Sequence of chain 49.A:
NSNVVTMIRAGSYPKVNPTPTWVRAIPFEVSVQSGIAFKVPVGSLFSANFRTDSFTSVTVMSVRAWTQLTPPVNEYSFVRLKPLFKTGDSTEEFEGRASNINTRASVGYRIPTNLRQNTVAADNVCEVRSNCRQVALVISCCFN

A protein and the small-molecule ligand that binds it are described below.
Small molecule (SMILES): CO[P](=O)(O)O[C@H]1[C@@H](O)[C@H](n2ccc(=O)[nH]c2=O)O[C@@H]1COP(=O)(O)O

Sequence of chain 35.A:
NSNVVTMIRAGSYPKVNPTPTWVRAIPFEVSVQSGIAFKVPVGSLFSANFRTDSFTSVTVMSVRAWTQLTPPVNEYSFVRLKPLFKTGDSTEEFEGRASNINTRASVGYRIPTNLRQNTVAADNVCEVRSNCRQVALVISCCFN

Binding-site contacts:
Ligand atom OP2 contacts residue ARG131 of chain 35.A at 3.7 Å.
Ligand atom C5' contacts residue SER77 of chain 35.A at 4.4 Å.
Ligand atom C4' contacts residue ARG125 of chain 35.A at 4.4 Å.
Ligand atom C2' contacts residue ARG125 of chain 35.A at 3.6 Å.
Ligand atom O5' contacts residue ARG125 of chain 35.A at 3.0 Å (salt-bridge).
Ligand atom C6 contacts residue ARG125 of chain 35.A at 3.5 Å.
Ligand atom C5' contacts residue ARG125 of chain 35.A at 4.1 Å.
Ligand atom N1 contacts residue ARG125 of chain 35.A at 3.7 Å.
Ligand atom OP2 contacts residue ILE23 of chain 49.A at 4.5 Å.
Ligand atom P contacts residue ILE23 of chain 49.A at 4.4 Å.
Ligand atom P contacts residue ARG131 of chain 35.A at 3.5 Å.
Ligand atom O4 contacts residue SER17 of chain 49.A at 3.2 Å.
Ligand atom OP2 contacts residue SER77 of chain 35.A at 4.1 Å.
Ligand atom C4 contacts residue ASN16 of chain 49.A at 4.1 Å.
Ligand atom C2 contacts residue ARG125 of chain 35.A at 3.8 Å.
Ligand atom OP1 contacts residue ILE23 of chain 49.A at 4.0 Å.
Ligand atom O2 contacts residue ARG125 of chain 35.A at 3.9 Å.
Ligand atom O2 contacts residue ASN16 of chain 49.A at 2.5 Å (h-bond).
Ligand atom C2 contacts residue ASN16 of chain 49.A at 3.0 Å.
Ligand atom C3' contacts residue ARG125 of chain 35.A at 3.3 Å.
Ligand atom C4 contacts residue ARG125 of chain 35.A at 3.5 Å.
Ligand atom O3' contacts residue ARG125 of chain 35.A at 4.0 Å.
Ligand atom P contacts residue ARG125 of chain 35.A at 3.7 Å.
Ligand atom C5 contacts residue ARG125 of chain 35.A at 3.5 Å.
Ligand atom C1' contacts residue ARG125 of chain 35.A at 4.2 Å.
Ligand atom OP3 contacts residue ILE23 of chain 49.A at 4.2 Å.
Ligand atom N3 contacts residue ASN16 of chain 49.A at 2.9 Å (h-bond).
Ligand atom C5' contacts residue MET76 of chain 35.A at 4.3 Å (hydrophobic).
Ligand atom OP1 contacts residue ARG131 of chain 35.A at 3.4 Å (salt-bridge).
Ligand atom N3 contacts residue ARG125 of chain 35.A at 3.6 Å (salt-bridge).
Ligand atom O5' contacts residue ARG131 of chain 35.A at 2.6 Å (salt-bridge).
Ligand atom C5' contacts residue ARG131 of chain 35.A at 3.2 Å.
Ligand atom OP3 contacts residue ARG125 of chain 35.A at 2.8 Å.
Ligand atom OP1 contacts residue ARG125 of chain 35.A at 2.9 Å (salt-bridge).
Ligand atom O4 contacts residue ARG125 of chain 35.A at 3.8 Å.
Ligand atom N1 contacts residue ASN16 of chain 49.A at 4.4 Å.
Ligand atom C5 contacts residue THR21 of chain 49.A at 4.3 Å.
Ligand atom O4 contacts residue THR21 of chain 49.A at 3.9 Å.
Ligand atom C4 contacts residue SER17 of chain 49.A at 4.1 Å.
Ligand atom N3 contacts residue SER17 of chain 49.A at 4.3 Å.